A protein and the small-molecule ligand that binds it are described below.
Small molecule (SMILES): Cc1cc(CCCOc2c(C)cc(-c3noc(C(F)(F)F)n3)cc2C)on1

Binding-site contacts:
Ligand atom N2 contacts residue THR97 of chain 2.A at 3.8 Å.
Ligand atom C1B contacts residue ILE95 of chain 2.A at 3.6 Å (hydrophobic).
Ligand atom N3A contacts residue ILE184 of chain 2.A at 3.9 Å.
Ligand atom C2A contacts residue LEU220 of chain 2.A at 3.8 Å (hydrophobic).
Ligand atom CM6 contacts residue ILE95 of chain 2.A at 3.9 Å (hydrophobic).
Ligand atom N1A contacts residue ILE119 of chain 2.A at 3.8 Å.
Ligand atom CM6 contacts residue ILE119 of chain 2.A at 4.0 Å (hydrophobic).
Ligand atom F1 contacts residue MET182 of chain 2.A at 3.2 Å.
Ligand atom O1 contacts residue PHE115 of chain 2.A at 3.4 Å.
Ligand atom CM2 contacts residue PHE147 of chain 2.A at 3.8 Å (hydrophobic).
Ligand atom CM2 contacts residue ILE95 of chain 2.A at 4.0 Å (hydrophobic).
Ligand atom C6B contacts residue ILE119 of chain 2.A at 3.8 Å (hydrophobic).
Ligand atom CM2 contacts residue ILE217 of chain 2.A at 3.4 Å (hydrophobic).
Ligand atom CM2 contacts residue ILE184 of chain 2.A at 3.8 Å (hydrophobic).
Ligand atom N3A contacts residue PHE147 of chain 2.A at 3.9 Å.
Ligand atom O1A contacts residue ILE121 of chain 2.A at 3.8 Å.
Ligand atom CM6 contacts residue TRP93 of chain 2.A at 3.7 Å (hydrophobic).
Ligand atom C5 contacts residue TYR193 of chain 2.A at 4.0 Å (hydrophobic).
Ligand atom F2 contacts residue ALA169 of chain 2.A at 3.6 Å.
Ligand atom C5B contacts residue ILE119 of chain 2.A at 3.9 Å (hydrophobic).
Ligand atom C1C contacts residue TYR193 of chain 2.A at 3.9 Å (hydrophobic).
Ligand atom F2 contacts residue PHE147 of chain 2.A at 3.8 Å.
Ligand atom N1A contacts residue LEU220 of chain 2.A at 3.3 Å.
Ligand atom C6B contacts residue ILE95 of chain 2.A at 4.0 Å (hydrophobic).
Ligand atom F3 contacts residue VAL24 of chain 2.C at 3.3 Å.
Ligand atom F3 contacts residue PHE147 of chain 2.A at 3.5 Å.
Ligand atom N2 contacts residue PHE115 of chain 2.A at 3.7 Å.
Ligand atom F2 contacts residue VAL171 of chain 2.A at 3.9 Å.
Ligand atom C4 contacts residue ILE217 of chain 2.A at 4.0 Å (hydrophobic).
Ligand atom O1 contacts residue THR97 of chain 2.A at 3.8 Å.
Ligand atom F3 contacts residue ALA169 of chain 2.A at 3.7 Å.
Ligand atom F2 contacts residue ALA145 of chain 2.A at 2.8 Å.
Ligand atom C3A contacts residue LEU220 of chain 2.A at 4.0 Å (hydrophobic).
Ligand atom F1 contacts residue VAL171 of chain 2.A at 3.8 Å.
Ligand atom O1B contacts residue ILE119 of chain 2.A at 3.9 Å.
Ligand atom C3B contacts residue ILE184 of chain 2.A at 3.5 Å (hydrophobic).
Ligand atom O1A contacts residue LEU220 of chain 2.A at 3.4 Å.
Ligand atom C4 contacts residue TYR193 of chain 2.A at 3.9 Å (hydrophobic).
Ligand atom C2B contacts residue ILE184 of chain 2.A at 3.8 Å (hydrophobic).
Ligand atom C2B contacts residue ILE95 of chain 2.A at 3.8 Å (hydrophobic).

Sequence of chain 2.A:
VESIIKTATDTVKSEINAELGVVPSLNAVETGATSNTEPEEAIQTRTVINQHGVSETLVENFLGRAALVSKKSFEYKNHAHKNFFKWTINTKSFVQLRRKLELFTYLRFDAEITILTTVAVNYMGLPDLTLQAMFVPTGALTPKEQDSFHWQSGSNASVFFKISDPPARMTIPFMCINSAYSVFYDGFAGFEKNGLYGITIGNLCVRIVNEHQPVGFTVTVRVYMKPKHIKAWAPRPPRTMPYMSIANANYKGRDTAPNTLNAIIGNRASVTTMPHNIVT

Sequence of chain 3.C:
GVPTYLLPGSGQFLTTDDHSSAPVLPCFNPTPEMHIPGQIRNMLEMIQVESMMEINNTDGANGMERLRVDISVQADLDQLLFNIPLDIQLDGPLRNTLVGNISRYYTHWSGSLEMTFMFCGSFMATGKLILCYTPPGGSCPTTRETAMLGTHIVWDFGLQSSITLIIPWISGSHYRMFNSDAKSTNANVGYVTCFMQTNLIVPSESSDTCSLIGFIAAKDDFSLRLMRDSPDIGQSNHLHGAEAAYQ

Sequence of chain 2.C:
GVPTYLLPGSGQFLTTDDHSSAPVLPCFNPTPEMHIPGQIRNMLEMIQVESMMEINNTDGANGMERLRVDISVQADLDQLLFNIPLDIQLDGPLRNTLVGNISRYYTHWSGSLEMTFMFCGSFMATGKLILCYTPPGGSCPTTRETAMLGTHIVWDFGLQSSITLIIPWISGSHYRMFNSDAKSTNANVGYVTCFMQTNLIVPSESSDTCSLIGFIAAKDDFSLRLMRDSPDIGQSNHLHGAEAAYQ